A protein and the small-molecule ligand that binds it are described below.
Small molecule (SMILES): O=[N+]([O-])c1ccc(O)c(O)c1

Binding-site contacts:
Ligand atom C6 contacts residue ILE205 of chain 4.F at 3.8 Å (hydrophobic).
Ligand atom C6 contacts residue GLN202 of chain 4.F at 3.0 Å.
Ligand atom O11 contacts residue PRO187 of chain 4.F at 3.3 Å.
Ligand atom N9 contacts residue PRO187 of chain 4.F at 4.5 Å.
Ligand atom C3 contacts residue ILE186 of chain 4.F at 3.7 Å (hydrophobic).
Ligand atom C3 contacts residue PRO187 of chain 4.F at 4.3 Å (hydrophobic).
Ligand atom O11 contacts residue VAL201 of chain 4.F at 4.2 Å.
Ligand atom O8 contacts residue ILE186 of chain 4.F at 4.4 Å.
Ligand atom O8 contacts residue ILE205 of chain 4.F at 3.6 Å.
Ligand atom C3 contacts residue VAL201 of chain 4.F at 4.4 Å (hydrophobic).
Ligand atom N9 contacts residue VAL201 of chain 4.F at 3.7 Å.
Ligand atom O7 contacts residue ILE205 of chain 4.F at 3.2 Å.
Ligand atom C6 contacts residue PRO198 of chain 4.F at 4.2 Å (hydrophobic).
Ligand atom O10 contacts residue LYS193 of chain 4.F at 2.6 Å (salt-bridge).
Ligand atom C1 contacts residue ILE205 of chain 4.F at 3.2 Å (hydrophobic).
Ligand atom O11 contacts residue LYS193 of chain 4.F at 3.3 Å.
Ligand atom C5 contacts residue VAL201 of chain 4.F at 3.8 Å (hydrophobic).
Ligand atom C5 contacts residue PRO198 of chain 4.F at 3.8 Å (hydrophobic).
Ligand atom C2 contacts residue ILE186 of chain 4.F at 4.3 Å (hydrophobic).
Ligand atom C4 contacts residue ILE186 of chain 4.F at 4.3 Å (hydrophobic).
Ligand atom C3 contacts residue ILE205 of chain 4.F at 4.1 Å (hydrophobic).
Ligand atom C5 contacts residue GLN202 of chain 4.F at 4.4 Å.
Ligand atom O10 contacts residue PRO198 of chain 4.F at 3.9 Å.
Ligand atom O10 contacts residue VAL201 of chain 4.F at 3.7 Å.
Ligand atom N9 contacts residue LYS193 of chain 4.F at 3.4 Å (salt-bridge).
Ligand atom C1 contacts residue GLN202 of chain 4.F at 3.1 Å.
Ligand atom C5 contacts residue ILE205 of chain 4.F at 4.5 Å (hydrophobic).
Ligand atom N9 contacts residue ILE186 of chain 4.F at 4.4 Å.
Ligand atom C2 contacts residue ILE205 of chain 4.F at 3.4 Å (hydrophobic).
Ligand atom O7 contacts residue GLN202 of chain 4.F at 2.5 Å (h-bond).
Ligand atom C4 contacts residue VAL201 of chain 4.F at 3.8 Å (hydrophobic).
Ligand atom O11 contacts residue ILE186 of chain 4.F at 4.0 Å.

Sequence of chain 4.F:
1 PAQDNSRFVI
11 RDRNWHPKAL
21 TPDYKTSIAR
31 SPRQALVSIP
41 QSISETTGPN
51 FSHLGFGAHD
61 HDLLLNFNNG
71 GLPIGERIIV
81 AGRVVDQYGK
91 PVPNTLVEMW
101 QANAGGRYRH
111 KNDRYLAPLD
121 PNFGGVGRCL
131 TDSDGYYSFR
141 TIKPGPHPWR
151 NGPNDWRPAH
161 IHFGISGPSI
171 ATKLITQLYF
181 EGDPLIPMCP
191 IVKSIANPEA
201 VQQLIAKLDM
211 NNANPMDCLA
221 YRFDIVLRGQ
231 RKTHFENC